Sequence of chain 2.A:
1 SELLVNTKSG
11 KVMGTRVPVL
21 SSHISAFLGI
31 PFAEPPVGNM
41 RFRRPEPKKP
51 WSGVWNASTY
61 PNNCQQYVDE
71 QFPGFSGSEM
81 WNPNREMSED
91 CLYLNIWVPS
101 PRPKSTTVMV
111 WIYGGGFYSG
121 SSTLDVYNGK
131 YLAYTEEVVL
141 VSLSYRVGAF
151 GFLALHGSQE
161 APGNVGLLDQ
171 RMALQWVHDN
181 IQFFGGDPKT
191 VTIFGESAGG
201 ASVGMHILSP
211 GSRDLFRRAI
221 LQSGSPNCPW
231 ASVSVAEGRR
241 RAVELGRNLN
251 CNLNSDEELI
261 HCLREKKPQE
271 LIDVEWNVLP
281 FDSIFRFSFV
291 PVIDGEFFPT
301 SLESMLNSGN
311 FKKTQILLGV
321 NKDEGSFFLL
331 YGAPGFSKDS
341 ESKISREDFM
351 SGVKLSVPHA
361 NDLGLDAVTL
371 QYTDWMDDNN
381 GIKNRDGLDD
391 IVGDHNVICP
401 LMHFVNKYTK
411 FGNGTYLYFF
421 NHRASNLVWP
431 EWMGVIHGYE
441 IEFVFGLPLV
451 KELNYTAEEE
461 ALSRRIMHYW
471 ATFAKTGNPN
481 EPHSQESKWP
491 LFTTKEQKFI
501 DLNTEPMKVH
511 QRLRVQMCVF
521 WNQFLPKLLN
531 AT

A protein and the small-molecule ligand that binds it are described below.
Small molecule (SMILES): C[N+](C)(C)CCCCCCCCCC[N+](C)(C)C

Binding-site contacts:
Ligand atom N12 contacts residue TRP276 of chain 2.A at 3.9 Å.
Ligand atom C7 contacts residue TRP276 of chain 2.A at 4.4 Å (hydrophobic).
Ligand atom C5 contacts residue TYR118 of chain 2.A at 3.7 Å (hydrophobic).
Ligand atom C2 contacts residue TYR331 of chain 2.A at 4.0 Å (hydrophobic).
Ligand atom C13 contacts residue TYR331 of chain 2.A at 3.3 Å (hydrophobic).
Ligand atom C13 contacts residue PEG1 of chain 2.D at 4.1 Å.
Ligand atom C11 contacts residue TYR67 of chain 2.A at 4.4 Å (hydrophobic).
Ligand atom C8 contacts residue TYR331 of chain 2.A at 4.1 Å (hydrophobic).
Ligand atom C15 contacts residue TYR118 of chain 2.A at 3.7 Å (hydrophobic).
Ligand atom C17 contacts residue TRP276 of chain 2.A at 3.8 Å (hydrophobic).
Ligand atom N1 contacts residue PEG1 of chain 2.D at 3.9 Å.
Ligand atom C4 contacts residue TYR331 of chain 2.A at 3.8 Å (hydrophobic).
Ligand atom N1 contacts residue TYR331 of chain 2.A at 4.1 Å.
Ligand atom C13 contacts residue ASP69 of chain 2.A at 3.4 Å.
Ligand atom C3 contacts residue PHE328 of chain 2.A at 3.8 Å (hydrophobic).
Ligand atom C6 contacts residue TRP276 of chain 2.A at 4.3 Å (hydrophobic).
Ligand atom C9 contacts residue TRP276 of chain 2.A at 4.3 Å (hydrophobic).
Ligand atom C10 contacts residue TYR67 of chain 2.A at 4.0 Å (hydrophobic).
Ligand atom C10 contacts residue TRP276 of chain 2.A at 3.5 Å (hydrophobic).
Ligand atom C7 contacts residue TYR331 of chain 2.A at 4.2 Å (hydrophobic).
Ligand atom C3 contacts residue PHE327 of chain 2.A at 4.3 Å (hydrophobic).
Ligand atom C2 contacts residue TYR118 of chain 2.A at 3.9 Å (hydrophobic).
Ligand atom C4 contacts residue PHE328 of chain 2.A at 3.6 Å (hydrophobic).
Ligand atom C15 contacts residue PEG1 of chain 2.D at 3.5 Å.
Ligand atom C5 contacts residue PHE287 of chain 2.A at 4.4 Å (hydrophobic).
Ligand atom C14 contacts residue PEG1 of chain 2.D at 2.9 Å.
Ligand atom C14 contacts residue PHE327 of chain 2.A at 3.4 Å (hydrophobic).
Ligand atom C13 contacts residue PHE327 of chain 2.A at 3.6 Å (hydrophobic).
Ligand atom C9 contacts residue TYR67 of chain 2.A at 3.4 Å (hydrophobic).
Ligand atom C7 contacts residue TYR118 of chain 2.A at 4.0 Å (hydrophobic).
Ligand atom C17 contacts residue TYR67 of chain 2.A at 4.2 Å (hydrophobic).
Ligand atom C5 contacts residue PHE328 of chain 2.A at 3.9 Å (hydrophobic).
Ligand atom C3 contacts residue TYR331 of chain 2.A at 4.3 Å (hydrophobic).
Ligand atom C16 contacts residue TRP276 of chain 2.A at 3.4 Å (hydrophobic).
Ligand atom C6 contacts residue TYR118 of chain 2.A at 4.3 Å (hydrophobic).
Ligand atom C3 contacts residue TYR118 of chain 2.A at 4.3 Å (hydrophobic).
Ligand atom N1 contacts residue PHE327 of chain 2.A at 3.7 Å.
Ligand atom C4 contacts residue PHE327 of chain 2.A at 4.4 Å (hydrophobic).